A protein and the small-molecule ligand that binds it are described below.
Small molecule (SMILES): CC(=O)N[C@@H]1[C@@H](O)[C@H](O)[C@@H](CO)O[C@H]1O

Binding-site contacts:
Ligand atom O5 contacts residue THR649 of chain 1.C at 3.4 Å (h-bond).
Ligand atom O7 contacts residue ASN647 of chain 1.C at 3.0 Å (h-bond).
Ligand atom C7 contacts residue ASN647 of chain 1.C at 3.1 Å.
Ligand atom N2 contacts residue ASN647 of chain 1.C at 2.9 Å (h-bond).
Ligand atom C1 contacts residue ASN647 of chain 1.C at 1.4 Å.
Ligand atom O6 contacts residue THR649 of chain 1.C at 3.7 Å.
Ligand atom C5 contacts residue THR649 of chain 1.C at 4.1 Å.
Ligand atom C2 contacts residue ASN647 of chain 1.C at 2.4 Å.
Ligand atom C4 contacts residue ASN647 of chain 1.C at 4.2 Å.
Ligand atom C1 contacts residue THR649 of chain 1.C at 3.7 Å.
Ligand atom C8 contacts residue ASN647 of chain 1.C at 4.2 Å.
Ligand atom O5 contacts residue ASN647 of chain 1.C at 2.4 Å (h-bond).
Ligand atom C3 contacts residue ASN647 of chain 1.C at 3.8 Å.
Ligand atom C5 contacts residue ASN647 of chain 1.C at 3.7 Å.

Sequence of chain 1.C:
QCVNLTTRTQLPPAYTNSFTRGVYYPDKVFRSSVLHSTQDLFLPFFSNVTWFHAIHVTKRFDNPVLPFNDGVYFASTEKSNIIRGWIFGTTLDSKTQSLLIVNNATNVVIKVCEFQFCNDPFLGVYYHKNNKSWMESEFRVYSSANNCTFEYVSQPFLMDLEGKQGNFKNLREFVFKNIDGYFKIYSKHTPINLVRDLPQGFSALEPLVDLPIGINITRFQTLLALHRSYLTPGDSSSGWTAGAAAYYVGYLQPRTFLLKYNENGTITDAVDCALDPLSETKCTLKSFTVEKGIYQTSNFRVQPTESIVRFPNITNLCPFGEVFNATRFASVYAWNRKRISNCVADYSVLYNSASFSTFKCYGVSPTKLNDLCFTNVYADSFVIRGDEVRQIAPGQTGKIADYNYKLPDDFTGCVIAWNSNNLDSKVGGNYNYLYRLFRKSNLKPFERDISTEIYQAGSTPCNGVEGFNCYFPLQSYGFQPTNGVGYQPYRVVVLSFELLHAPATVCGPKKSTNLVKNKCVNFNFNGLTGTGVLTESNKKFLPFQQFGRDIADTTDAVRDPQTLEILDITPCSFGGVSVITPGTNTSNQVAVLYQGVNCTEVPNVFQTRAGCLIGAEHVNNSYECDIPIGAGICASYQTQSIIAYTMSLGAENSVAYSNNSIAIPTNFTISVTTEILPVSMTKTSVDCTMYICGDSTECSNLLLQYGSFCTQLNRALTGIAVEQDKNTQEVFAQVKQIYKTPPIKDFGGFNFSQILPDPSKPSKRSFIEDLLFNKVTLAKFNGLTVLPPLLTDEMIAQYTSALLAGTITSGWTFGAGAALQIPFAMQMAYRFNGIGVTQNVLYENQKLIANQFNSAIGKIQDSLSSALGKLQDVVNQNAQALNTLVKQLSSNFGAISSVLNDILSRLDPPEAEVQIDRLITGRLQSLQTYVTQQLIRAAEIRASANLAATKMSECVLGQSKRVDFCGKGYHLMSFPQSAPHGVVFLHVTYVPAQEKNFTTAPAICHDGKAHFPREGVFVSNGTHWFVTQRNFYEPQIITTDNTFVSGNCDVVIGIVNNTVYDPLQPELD